Sequence of chain 1.A:
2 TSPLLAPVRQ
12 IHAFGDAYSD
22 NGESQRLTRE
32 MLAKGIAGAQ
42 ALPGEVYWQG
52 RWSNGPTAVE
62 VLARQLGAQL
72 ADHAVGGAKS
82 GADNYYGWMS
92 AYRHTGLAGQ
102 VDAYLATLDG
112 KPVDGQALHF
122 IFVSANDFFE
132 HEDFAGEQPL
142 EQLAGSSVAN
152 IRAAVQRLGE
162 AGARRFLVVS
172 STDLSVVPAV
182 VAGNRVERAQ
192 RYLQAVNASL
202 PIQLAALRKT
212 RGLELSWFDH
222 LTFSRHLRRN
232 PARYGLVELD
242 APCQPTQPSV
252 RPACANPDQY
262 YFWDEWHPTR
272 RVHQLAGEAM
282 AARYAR

Binding-site contacts:
Ligand atom C8 contacts residue PHE130 of chain 1.A at 4.0 Å (hydrophobic).
Ligand atom N1 contacts residue TYR87 of chain 1.A at 4.2 Å.
Ligand atom C6 contacts residue TRP53 of chain 1.A at 3.9 Å (hydrophobic).
Ligand atom C9 contacts residue GLY78 of chain 1.A at 4.0 Å.
Ligand atom C9 contacts residue ASN127 of chain 1.A at 3.4 Å.
Ligand atom C9 contacts residue TYR86 of chain 1.A at 3.9 Å (hydrophobic).
Ligand atom C3 contacts residue TRP267 of chain 1.A at 3.4 Å (hydrophobic).
Ligand atom C6 contacts residue TRP267 of chain 1.A at 3.9 Å (hydrophobic).
Ligand atom S24 contacts residue TRP267 of chain 1.A at 3.6 Å.
Ligand atom O7 contacts residue HIS268 of chain 1.A at 3.2 Å.
Ligand atom C10 contacts residue ACT1 of chain 1.C at 3.1 Å.
Ligand atom N1 contacts residue TYR86 of chain 1.A at 4.4 Å.
Ligand atom C10 contacts residue PHE130 of chain 1.A at 4.0 Å (hydrophobic).
Ligand atom O7 contacts residue TRP267 of chain 1.A at 3.3 Å.
Ligand atom C10 contacts residue TRP267 of chain 1.A at 4.0 Å (hydrophobic).
Ligand atom N1 contacts residue ASN127 of chain 1.A at 3.8 Å.
Ligand atom C3 contacts residue TYR87 of chain 1.A at 4.4 Å (hydrophobic).
Ligand atom C2 contacts residue TYR86 of chain 1.A at 4.4 Å (hydrophobic).
Ligand atom C6 contacts residue ASP265 of chain 1.A at 4.4 Å.
Ligand atom C10 contacts residue ASN127 of chain 1.A at 3.7 Å.
Ligand atom C8 contacts residue TYR86 of chain 1.A at 3.3 Å (hydrophobic).
Ligand atom C5 contacts residue TRP267 of chain 1.A at 3.4 Å (hydrophobic).
Ligand atom C5 contacts residue TRP53 of chain 1.A at 3.9 Å (hydrophobic).
Ligand atom S24 contacts residue TYR87 of chain 1.A at 4.1 Å.
Ligand atom C10 contacts residue HIS268 of chain 1.A at 4.2 Å.
Ligand atom C5 contacts residue HIS268 of chain 1.A at 4.3 Å.
Ligand atom C9 contacts residue TYR87 of chain 1.A at 3.8 Å (hydrophobic).
Ligand atom C8 contacts residue ASN127 of chain 1.A at 3.8 Å.
Ligand atom C9 contacts residue ACT1 of chain 1.C at 3.7 Å.
Ligand atom O7 contacts residue ASP265 of chain 1.A at 4.3 Å.
Ligand atom C6 contacts residue TYR48 of chain 1.A at 3.6 Å (hydrophobic).
Ligand atom C2 contacts residue TYR87 of chain 1.A at 3.3 Å (hydrophobic).
Ligand atom O7 contacts residue TRP53 of chain 1.A at 3.6 Å.
Ligand atom C5 contacts residue TYR87 of chain 1.A at 4.3 Å (hydrophobic).
Ligand atom N1 contacts residue ACT1 of chain 1.C at 4.0 Å.

This small molecule binds to this protein.
Small molecule (SMILES): CC(=O)SCC[N+](C)(C)C